This protein binds this small molecule.
Small molecule (SMILES): CC(C)(C)[C@H](NC(=O)C(F)(F)F)C(=O)N1C[C@H]2[C@@H]([C@H]1C(=O)N[C@@H](C[C@@H]1CCNC1=O)[C@H](O)c1nc3cc(F)ccc3s1)C2(C)C

Sequence of chain 2.A:
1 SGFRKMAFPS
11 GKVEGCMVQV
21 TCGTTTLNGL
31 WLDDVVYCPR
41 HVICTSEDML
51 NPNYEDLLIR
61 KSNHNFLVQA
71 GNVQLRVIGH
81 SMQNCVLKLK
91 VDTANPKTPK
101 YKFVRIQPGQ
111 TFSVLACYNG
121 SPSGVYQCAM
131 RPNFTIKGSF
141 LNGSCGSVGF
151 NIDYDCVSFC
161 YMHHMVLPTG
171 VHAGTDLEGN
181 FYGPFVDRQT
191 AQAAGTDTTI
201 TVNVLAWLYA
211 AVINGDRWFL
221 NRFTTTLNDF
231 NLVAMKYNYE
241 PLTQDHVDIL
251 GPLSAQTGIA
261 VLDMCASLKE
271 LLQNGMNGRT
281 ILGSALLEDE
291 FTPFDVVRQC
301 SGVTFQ

Binding-site contacts:
Ligand atom CBD contacts residue HIS41 of chain 2.A at 3.3 Å.
Ligand atom SAG contacts residue HIS41 of chain 2.A at 2.9 Å (h-bond).
Ligand atom C contacts residue CYS145 of chain 2.A at 1.8 Å (hydrophobic).
Ligand atom CD2 contacts residue VAL166 of chain 2.A at 3.5 Å (hydrophobic).
Ligand atom OBG contacts residue MET165 of chain 2.A at 3.3 Å.
Ligand atom FBS contacts residue SER46 of chain 2.A at 3.6 Å.
Ligand atom CAB contacts residue HIS41 of chain 2.A at 3.1 Å.
Ligand atom CD1 contacts residue LEU141 of chain 2.A at 3.4 Å (hydrophobic).
Ligand atom CAP contacts residue LEU141 of chain 2.A at 3.5 Å (hydrophobic).
Ligand atom SAG contacts residue CYS145 of chain 2.A at 3.0 Å (h-bond).
Ligand atom CAF contacts residue THR25 of chain 2.A at 3.4 Å.
Ligand atom NBH contacts residue VAL166 of chain 2.A at 3.1 Å (h-bond).
Ligand atom CBJ contacts residue VAL166 of chain 2.A at 3.5 Å (hydrophobic).
Ligand atom NAQ contacts residue PHE140 of chain 2.A at 3.4 Å (h-bond).
Ligand atom OBG contacts residue VAL166 of chain 2.A at 3.0 Å (h-bond).
Ligand atom CAA contacts residue HIS41 of chain 2.A at 3.4 Å.
Ligand atom FBM contacts residue VAL166 of chain 2.A at 3.0 Å.
Ligand atom O contacts residue GLY143 of chain 2.A at 3.6 Å (h-bond).
Ligand atom FBM contacts residue PRO168 of chain 2.A at 3.5 Å.
Ligand atom CAA contacts residue MET49 of chain 2.A at 3.4 Å (hydrophobic).
Ligand atom FBL contacts residue THR190 of chain 2.A at 2.4 Å.
Ligand atom CB contacts residue CYS145 of chain 2.A at 3.1 Å (hydrophobic).
Ligand atom CAV contacts residue HIS164 of chain 2.A at 3.4 Å.
Ligand atom OAS contacts residue VAL166 of chain 2.A at 3.5 Å.
Ligand atom CA contacts residue CYS145 of chain 2.A at 2.7 Å (hydrophobic).
Ligand atom FBK contacts residue LEU167 of chain 2.A at 3.1 Å.
Ligand atom CAH contacts residue CYS145 of chain 2.A at 2.5 Å (hydrophobic).
Ligand atom FBK contacts residue MET165 of chain 2.A at 3.5 Å.
Ligand atom FBS contacts residue THR25 of chain 2.A at 2.9 Å.
Ligand atom N contacts residue HIS164 of chain 2.A at 3.1 Å (h-bond).
Ligand atom NAQ contacts residue VAL166 of chain 2.A at 3.4 Å.
Ligand atom OAS contacts residue HIS163 of chain 2.A at 2.9 Å (h-bond).
Ligand atom CAB contacts residue MET49 of chain 2.A at 3.2 Å (hydrophobic).
Ligand atom CAC contacts residue HIS41 of chain 2.A at 3.5 Å.
Ligand atom CAA contacts residue THR25 of chain 2.A at 3.2 Å.
Ligand atom CBQ contacts residue VAL166 of chain 2.A at 3.4 Å (hydrophobic).
Ligand atom OBN contacts residue GLN189 of chain 2.A at 3.3 Å.
Ligand atom FBK contacts residue VAL166 of chain 2.A at 3.3 Å.
Ligand atom O contacts residue CYS145 of chain 2.A at 2.3 Å (h-bond).
Ligand atom N contacts residue CYS145 of chain 2.A at 3.0 Å (h-bond).

Sequence of chain 1.A:
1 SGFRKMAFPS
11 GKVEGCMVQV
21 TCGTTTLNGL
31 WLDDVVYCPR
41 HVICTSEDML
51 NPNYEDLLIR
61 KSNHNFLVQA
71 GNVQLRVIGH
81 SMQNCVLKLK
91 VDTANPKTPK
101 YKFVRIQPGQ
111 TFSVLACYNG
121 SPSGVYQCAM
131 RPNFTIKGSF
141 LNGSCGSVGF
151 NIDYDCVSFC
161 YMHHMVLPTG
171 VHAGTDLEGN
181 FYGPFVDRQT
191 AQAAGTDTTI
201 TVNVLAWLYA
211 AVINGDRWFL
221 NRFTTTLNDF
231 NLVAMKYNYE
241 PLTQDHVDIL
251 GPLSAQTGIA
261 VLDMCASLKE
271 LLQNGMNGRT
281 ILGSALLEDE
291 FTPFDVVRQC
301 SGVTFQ